A small-molecule ligand and the protein it binds are described below.
Small molecule (SMILES): CC(=O)N[C@@H]1[C@@H](O)[C@H](O)[C@@H](CO)O[C@H]1O

Sequence of chain 1.D:
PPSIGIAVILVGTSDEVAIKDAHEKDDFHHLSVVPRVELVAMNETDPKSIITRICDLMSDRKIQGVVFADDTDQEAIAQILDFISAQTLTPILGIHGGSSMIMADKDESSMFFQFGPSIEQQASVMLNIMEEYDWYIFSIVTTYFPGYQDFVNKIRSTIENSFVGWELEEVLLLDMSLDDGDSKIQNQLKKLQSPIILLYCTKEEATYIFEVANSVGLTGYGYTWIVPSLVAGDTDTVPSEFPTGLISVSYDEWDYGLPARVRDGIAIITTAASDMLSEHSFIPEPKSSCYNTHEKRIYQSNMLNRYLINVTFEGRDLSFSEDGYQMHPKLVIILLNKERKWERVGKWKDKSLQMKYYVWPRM

Binding-site contacts:
Ligand atom C8 contacts residue ASN310 of chain 1.D at 3.8 Å.
Ligand atom C1 contacts residue ASN310 of chain 1.D at 0.9 Å.
Ligand atom O5 contacts residue ASN310 of chain 1.D at 1.9 Å (h-bond).
Ligand atom C7 contacts residue ASN310 of chain 1.D at 3.6 Å.
Ligand atom C5 contacts residue ASN310 of chain 1.D at 3.0 Å.
Ligand atom O3 contacts residue ASN310 of chain 1.D at 4.4 Å.
Ligand atom C6 contacts residue ASN310 of chain 1.D at 3.4 Å.
Ligand atom O6 contacts residue ASN310 of chain 1.D at 2.8 Å (h-bond).
Ligand atom C2 contacts residue ASN310 of chain 1.D at 2.1 Å.
Ligand atom N2 contacts residue ASN310 of chain 1.D at 2.9 Å (h-bond).
Ligand atom C3 contacts residue ASN310 of chain 1.D at 3.2 Å.
Ligand atom C4 contacts residue ASN310 of chain 1.D at 3.4 Å.
Ligand atom C8 contacts residue ARG306 of chain 1.D at 4.4 Å.